Sequence of chain 1.B:
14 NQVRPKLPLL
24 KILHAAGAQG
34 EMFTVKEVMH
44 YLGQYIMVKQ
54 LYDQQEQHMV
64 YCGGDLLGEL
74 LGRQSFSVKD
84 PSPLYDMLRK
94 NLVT

Binding-site contacts:
Ligand atom C26 contacts residue GLY46 of chain 1.B at 4.3 Å.
Ligand atom C4 contacts residue MET50 of chain 1.B at 3.8 Å (hydrophobic).
Ligand atom C8 contacts residue TYR55 of chain 1.B at 3.8 Å (hydrophobic).
Ligand atom C28 contacts residue GLY46 of chain 1.B at 3.8 Å.
Ligand atom C13 contacts residue MET42 of chain 1.B at 3.4 Å (hydrophobic).
Ligand atom N5 contacts residue GLN60 of chain 1.B at 3.9 Å.
Ligand atom N5 contacts residue TYR55 of chain 1.B at 4.2 Å.
Ligand atom N5 contacts residue MET50 of chain 1.B at 3.9 Å.
Ligand atom O9 contacts residue GLN60 of chain 1.B at 3.4 Å.
Ligand atom C14 contacts residue MET42 of chain 1.B at 4.0 Å (hydrophobic).
Ligand atom C8 contacts residue GLN60 of chain 1.B at 3.8 Å.
Ligand atom C6 contacts residue MET50 of chain 1.B at 4.0 Å (hydrophobic).
Ligand atom C10 contacts residue GLN57 of chain 1.B at 3.5 Å.
Ligand atom O29 contacts residue O4B1 of chain 1.J at 3.5 Å.
Ligand atom O9 contacts residue GLN57 of chain 1.B at 4.1 Å.
Ligand atom N3 contacts residue GLN60 of chain 1.B at 3.9 Å.
Ligand atom C27 contacts residue GLY46 of chain 1.B at 3.7 Å.
Ligand atom C22 contacts residue O4B1 of chain 1.J at 3.6 Å.
Ligand atom C14 contacts residue ILE49 of chain 1.B at 4.2 Å (hydrophobic).
Ligand atom C10 contacts residue GLN60 of chain 1.B at 3.5 Å.
Ligand atom C4 contacts residue GLN60 of chain 1.B at 3.6 Å.
Ligand atom C26 contacts residue MET50 of chain 1.B at 3.9 Å (hydrophobic).
Ligand atom O9 contacts residue TYR55 of chain 1.B at 3.8 Å.
Ligand atom C27 contacts residue MET50 of chain 1.B at 4.0 Å (hydrophobic).
Ligand atom C15 contacts residue VAL81 of chain 1.B at 4.0 Å (hydrophobic).
Ligand atom C24 contacts residue O4B1 of chain 1.J at 4.3 Å.
Ligand atom CL1 contacts residue ILE49 of chain 1.B at 3.6 Å.
Ligand atom CL1 contacts residue LEU87 of chain 1.B at 3.2 Å.
Ligand atom C14 contacts residue GLY46 of chain 1.B at 4.2 Å.
Ligand atom C13 contacts residue GLY46 of chain 1.B at 3.5 Å.
Ligand atom CL1 contacts residue MET42 of chain 1.B at 4.0 Å.
Ligand atom C8 contacts residue VAL81 of chain 1.B at 4.3 Å (hydrophobic).
Ligand atom C18 contacts residue O4B1 of chain 1.J at 3.8 Å.
Ligand atom C28 contacts residue MET50 of chain 1.B at 4.1 Å (hydrophobic).
Ligand atom CL1 contacts residue LEU45 of chain 1.B at 4.2 Å.
Ligand atom O9 contacts residue MET50 of chain 1.B at 3.9 Å.
Ligand atom N3 contacts residue MET50 of chain 1.B at 4.0 Å.
Ligand atom C12 contacts residue GLY46 of chain 1.B at 3.6 Å.
Ligand atom N25 contacts residue O4B1 of chain 1.J at 3.4 Å.
Ligand atom C12 contacts residue MET42 of chain 1.B at 3.7 Å (hydrophobic).

A small-molecule ligand and the protein it binds are described below.
Small molecule (SMILES): COc1ncc(-c2nc3c(n2C(C)C)[C@H](c2ccc(Cl)cc2)N([C@@H](C)c2cccc(Cl)c2)C3=O)c(OC)n1